Sequence of chain 1.A:
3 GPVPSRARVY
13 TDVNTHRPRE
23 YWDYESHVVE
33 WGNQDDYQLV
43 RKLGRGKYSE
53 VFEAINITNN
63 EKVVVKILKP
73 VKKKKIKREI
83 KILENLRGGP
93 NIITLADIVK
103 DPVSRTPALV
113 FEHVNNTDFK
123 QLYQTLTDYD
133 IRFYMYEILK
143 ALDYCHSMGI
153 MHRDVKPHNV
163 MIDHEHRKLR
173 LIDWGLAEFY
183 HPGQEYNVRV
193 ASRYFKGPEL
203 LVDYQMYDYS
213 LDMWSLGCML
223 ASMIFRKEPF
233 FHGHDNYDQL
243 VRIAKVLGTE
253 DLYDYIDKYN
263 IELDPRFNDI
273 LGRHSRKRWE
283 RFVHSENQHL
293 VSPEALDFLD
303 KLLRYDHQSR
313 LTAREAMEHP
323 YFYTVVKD

This small molecule binds to this protein.
Small molecule (SMILES): Cc1cc(O)c2c(c1)C(=O)c1cc(O)cc(O)c1C2=O

Binding-site contacts:
Ligand atom C1 contacts residue ILE174 of chain 1.A at 3.8 Å (hydrophobic).
Ligand atom O3 contacts residue ASP175 of chain 1.A at 3.1 Å (salt-bridge).
Ligand atom O1 contacts residue ILE95 of chain 1.A at 3.5 Å.
Ligand atom C3 contacts residue ILE174 of chain 1.A at 3.9 Å (hydrophobic).
Ligand atom O19 contacts residue VAL66 of chain 1.A at 3.5 Å.
Ligand atom O19 contacts residue VAL116 of chain 1.A at 3.3 Å.
Ligand atom C16 contacts residue MET163 of chain 1.A at 3.6 Å (hydrophobic).
Ligand atom C10 contacts residue ASN118 of chain 1.A at 3.7 Å.
Ligand atom O6 contacts residue ILE174 of chain 1.A at 3.9 Å.
Ligand atom C19 contacts residue VAL66 of chain 1.A at 3.7 Å (hydrophobic).
Ligand atom C2 contacts residue ILE174 of chain 1.A at 3.8 Å (hydrophobic).
Ligand atom C4 contacts residue ILE174 of chain 1.A at 3.8 Å (hydrophobic).
Ligand atom C18 contacts residue VAL53 of chain 1.A at 3.8 Å (hydrophobic).
Ligand atom C7 contacts residue ILE174 of chain 1.A at 3.9 Å (hydrophobic).
Ligand atom O3 contacts residue LYS68 of chain 1.A at 2.8 Å (salt-bridge).
Ligand atom C1 contacts residue PHE113 of chain 1.A at 4.0 Å (hydrophobic).
Ligand atom C5 contacts residue ILE174 of chain 1.A at 3.4 Å (hydrophobic).
Ligand atom O1 contacts residue PHE113 of chain 1.A at 3.7 Å.
Ligand atom C3 contacts residue ASP175 of chain 1.A at 3.5 Å.
Ligand atom O1 contacts residue ILE174 of chain 1.A at 3.9 Å.
Ligand atom C20 contacts residue ILE174 of chain 1.A at 3.7 Å (hydrophobic).
Ligand atom C3 contacts residue PHE113 of chain 1.A at 4.0 Å (hydrophobic).
Ligand atom C9 contacts residue ASN118 of chain 1.A at 4.0 Å.
Ligand atom C10 contacts residue LEU45 of chain 1.A at 3.7 Å (hydrophobic).
Ligand atom C16 contacts residue ASN118 of chain 1.A at 3.3 Å.
Ligand atom C6 contacts residue VAL53 of chain 1.A at 3.9 Å (hydrophobic).
Ligand atom O17 contacts residue VAL66 of chain 1.A at 4.0 Å.
Ligand atom C2 contacts residue PHE113 of chain 1.A at 3.5 Å (hydrophobic).
Ligand atom C4 contacts residue ASP175 of chain 1.A at 4.0 Å.
Ligand atom O6 contacts residue VAL53 of chain 1.A at 3.6 Å.
Ligand atom O3 contacts residue PHE113 of chain 1.A at 3.7 Å.
Ligand atom O17 contacts residue VAL116 of chain 1.A at 3.7 Å.
Ligand atom C4 contacts residue LYS68 of chain 1.A at 3.9 Å.
Ligand atom C16 contacts residue LEU45 of chain 1.A at 3.9 Å (hydrophobic).
Ligand atom C8 contacts residue VAL53 of chain 1.A at 3.9 Å (hydrophobic).
Ligand atom C17 contacts residue MET163 of chain 1.A at 3.5 Å (hydrophobic).
Ligand atom C7 contacts residue VAL53 of chain 1.A at 3.6 Å (hydrophobic).
Ligand atom O17 contacts residue MET163 of chain 1.A at 3.3 Å.
Ligand atom C6 contacts residue ILE174 of chain 1.A at 3.5 Å (hydrophobic).
Ligand atom C3 contacts residue LYS68 of chain 1.A at 3.7 Å.